The small molecule below binds the protein below.
Small molecule (SMILES): Cc1cc([C@H]2CCCN(C(=O)c3ccc4ccccc4c3)C2)n2ncnc2n1

Binding-site contacts:
Ligand atom C24 contacts residue TYR80 of chain 1.D at 3.4 Å (hydrophobic).
Ligand atom C5 contacts residue PHE287 of chain 1.D at 3.3 Å (hydrophobic).
Ligand atom C20 contacts residue MET272 of chain 1.D at 3.4 Å (hydrophobic).
Ligand atom C18 contacts residue MET272 of chain 1.D at 3.9 Å (hydrophobic).
Ligand atom N7 contacts residue PHE287 of chain 1.D at 3.4 Å.
Ligand atom O17 contacts residue MET272 of chain 1.D at 3.8 Å.
Ligand atom C11 contacts residue LEU195 of chain 1.D at 3.8 Å (hydrophobic).
Ligand atom C27 contacts residue LEU283 of chain 1.D at 3.3 Å (hydrophobic).
Ligand atom C8 contacts residue PHE287 of chain 1.D at 3.6 Å (hydrophobic).
Ligand atom C22 contacts residue PHE287 of chain 1.D at 3.7 Å (hydrophobic).
Ligand atom N6 contacts residue PHE287 of chain 1.D at 3.6 Å.
Ligand atom C27 contacts residue PHE287 of chain 1.D at 3.6 Å (hydrophobic).
Ligand atom C25 contacts residue MET272 of chain 1.D at 3.5 Å (hydrophobic).
Ligand atom C26 contacts residue PHE287 of chain 1.D at 3.7 Å (hydrophobic).
Ligand atom N7 contacts residue GLN284 of chain 1.D at 3.1 Å (h-bond).
Ligand atom C15 contacts residue HIS81 of chain 1.D at 3.8 Å.
Ligand atom C14 contacts residue ILE251 of chain 1.D at 3.6 Å (hydrophobic).
Ligand atom C26 contacts residue LEU283 of chain 1.D at 3.5 Å (hydrophobic).
Ligand atom N7 contacts residue GLN237 of chain 1.D at 3.5 Å (h-bond).
Ligand atom C19 contacts residue MET272 of chain 1.D at 3.6 Å (hydrophobic).
Ligand atom C19 contacts residue PHE255 of chain 1.D at 3.9 Å (hydrophobic).
Ligand atom N4 contacts residue GLN237 of chain 1.D at 3.0 Å (h-bond).
Ligand atom C22 contacts residue ILE291 of chain 1.D at 3.6 Å (hydrophobic).
Ligand atom C10 contacts residue ILE251 of chain 1.D at 3.7 Å (hydrophobic).
Ligand atom C25 contacts residue TYR252 of chain 1.D at 3.9 Å (hydrophobic).
Ligand atom C28 contacts residue PHE287 of chain 1.D at 3.9 Å (hydrophobic).
Ligand atom C16 contacts residue LEU195 of chain 1.D at 3.7 Å (hydrophobic).
Ligand atom C24 contacts residue LEU234 of chain 1.D at 3.8 Å (hydrophobic).
Ligand atom C2 contacts residue LEU234 of chain 1.D at 3.7 Å (hydrophobic).
Ligand atom N4 contacts residue PHE287 of chain 1.D at 3.6 Å.
Ligand atom C13 contacts residue LEU195 of chain 1.D at 3.8 Å (hydrophobic).
Ligand atom C21 contacts residue MET272 of chain 1.D at 3.7 Å (hydrophobic).
Ligand atom C1 contacts residue ILE251 of chain 1.D at 3.6 Å (hydrophobic).
Ligand atom C5 contacts residue GLN237 of chain 1.D at 3.6 Å.
Ligand atom C13 contacts residue PHE287 of chain 1.D at 3.6 Å (hydrophobic).
Ligand atom C8 contacts residue GLN284 of chain 1.D at 3.1 Å.
Ligand atom C20 contacts residue PHE287 of chain 1.D at 3.6 Å (hydrophobic).
Ligand atom C21 contacts residue PHE287 of chain 1.D at 3.5 Å (hydrophobic).
Ligand atom N12 contacts residue LEU195 of chain 1.D at 3.5 Å.
Ligand atom C26 contacts residue TYR252 of chain 1.D at 3.5 Å (hydrophobic).

Sequence of chain 1.D:
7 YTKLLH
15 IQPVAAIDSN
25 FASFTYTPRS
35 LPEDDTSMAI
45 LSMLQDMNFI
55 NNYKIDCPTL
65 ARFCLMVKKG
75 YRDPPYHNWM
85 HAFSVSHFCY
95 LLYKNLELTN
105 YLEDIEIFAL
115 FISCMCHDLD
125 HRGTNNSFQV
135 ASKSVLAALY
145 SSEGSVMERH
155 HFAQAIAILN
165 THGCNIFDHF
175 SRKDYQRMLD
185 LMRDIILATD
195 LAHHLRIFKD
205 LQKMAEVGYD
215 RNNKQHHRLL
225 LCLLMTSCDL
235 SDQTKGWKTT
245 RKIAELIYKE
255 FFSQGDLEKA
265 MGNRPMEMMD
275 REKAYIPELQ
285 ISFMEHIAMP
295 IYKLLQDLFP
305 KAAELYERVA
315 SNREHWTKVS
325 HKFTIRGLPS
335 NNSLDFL